Sequence of chain 1.G:
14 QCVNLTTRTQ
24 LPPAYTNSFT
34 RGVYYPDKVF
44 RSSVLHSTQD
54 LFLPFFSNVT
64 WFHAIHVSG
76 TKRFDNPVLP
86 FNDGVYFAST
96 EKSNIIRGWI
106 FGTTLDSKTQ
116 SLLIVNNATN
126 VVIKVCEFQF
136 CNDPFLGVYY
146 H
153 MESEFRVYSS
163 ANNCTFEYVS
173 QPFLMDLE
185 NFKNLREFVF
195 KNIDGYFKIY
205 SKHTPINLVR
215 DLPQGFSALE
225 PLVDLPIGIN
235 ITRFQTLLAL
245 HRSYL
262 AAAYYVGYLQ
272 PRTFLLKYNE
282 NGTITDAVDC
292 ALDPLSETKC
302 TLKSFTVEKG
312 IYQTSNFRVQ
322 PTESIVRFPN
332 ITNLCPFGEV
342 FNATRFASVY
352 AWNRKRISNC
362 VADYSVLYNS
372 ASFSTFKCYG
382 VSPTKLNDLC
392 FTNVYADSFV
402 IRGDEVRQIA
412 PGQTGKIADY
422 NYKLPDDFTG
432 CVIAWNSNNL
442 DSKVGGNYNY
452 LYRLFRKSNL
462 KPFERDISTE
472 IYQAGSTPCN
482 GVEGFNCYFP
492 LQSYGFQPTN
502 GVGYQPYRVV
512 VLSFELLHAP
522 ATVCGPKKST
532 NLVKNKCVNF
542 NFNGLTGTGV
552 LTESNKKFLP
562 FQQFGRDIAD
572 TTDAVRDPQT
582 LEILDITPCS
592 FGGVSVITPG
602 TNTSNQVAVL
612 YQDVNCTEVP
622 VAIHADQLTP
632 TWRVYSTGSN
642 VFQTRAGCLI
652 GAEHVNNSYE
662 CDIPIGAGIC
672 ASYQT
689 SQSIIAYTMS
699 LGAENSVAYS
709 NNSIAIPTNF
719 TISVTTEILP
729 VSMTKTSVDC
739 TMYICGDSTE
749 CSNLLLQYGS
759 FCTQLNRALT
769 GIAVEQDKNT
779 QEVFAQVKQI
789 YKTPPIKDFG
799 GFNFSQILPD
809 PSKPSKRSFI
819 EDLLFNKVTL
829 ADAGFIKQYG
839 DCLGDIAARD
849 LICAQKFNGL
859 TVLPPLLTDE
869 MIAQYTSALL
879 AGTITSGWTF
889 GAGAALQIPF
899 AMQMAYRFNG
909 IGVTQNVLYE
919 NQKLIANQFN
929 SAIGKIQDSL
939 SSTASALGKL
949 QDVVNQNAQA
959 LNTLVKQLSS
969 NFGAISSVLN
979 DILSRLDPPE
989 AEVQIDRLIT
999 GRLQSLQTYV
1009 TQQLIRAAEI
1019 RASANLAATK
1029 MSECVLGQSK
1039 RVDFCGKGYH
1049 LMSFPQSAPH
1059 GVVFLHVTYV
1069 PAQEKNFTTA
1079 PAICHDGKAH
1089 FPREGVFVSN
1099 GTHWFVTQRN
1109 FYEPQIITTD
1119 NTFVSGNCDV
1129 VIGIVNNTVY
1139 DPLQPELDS

Binding-site contacts:
Ligand atom C8 contacts residue ASN657 of chain 1.G at 4.4 Å.
Ligand atom C4 contacts residue ASN657 of chain 1.G at 4.2 Å.
Ligand atom C7 contacts residue ASN657 of chain 1.G at 3.3 Å.
Ligand atom O5 contacts residue ASN657 of chain 1.G at 2.4 Å (h-bond).
Ligand atom C2 contacts residue ASN657 of chain 1.G at 2.5 Å.
Ligand atom C3 contacts residue ASN657 of chain 1.G at 3.8 Å.
Ligand atom C5 contacts residue ASN657 of chain 1.G at 3.7 Å.
Ligand atom O7 contacts residue ASN657 of chain 1.G at 3.3 Å (h-bond).
Ligand atom N2 contacts residue ASN657 of chain 1.G at 2.9 Å (h-bond).
Ligand atom C1 contacts residue ASN657 of chain 1.G at 1.4 Å.

The protein below binds the small molecule below.
Small molecule (SMILES): CC(=O)N[C@@H]1[C@@H](O)[C@H](O)[C@@H](CO)O[C@H]1O